Sequence of chain 1.A:
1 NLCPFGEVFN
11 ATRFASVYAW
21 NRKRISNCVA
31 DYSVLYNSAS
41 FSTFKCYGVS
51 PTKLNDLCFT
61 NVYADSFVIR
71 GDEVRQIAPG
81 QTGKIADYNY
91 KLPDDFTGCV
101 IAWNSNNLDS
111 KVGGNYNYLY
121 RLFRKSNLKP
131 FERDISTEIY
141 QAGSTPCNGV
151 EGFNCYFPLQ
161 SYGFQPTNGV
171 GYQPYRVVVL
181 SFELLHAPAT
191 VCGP

Binding-site contacts:
Ligand atom C2 contacts residue ASN10 of chain 1.A at 2.5 Å.
Ligand atom C4 contacts residue ASN10 of chain 1.A at 4.2 Å.
Ligand atom C8 contacts residue PHE5 of chain 1.A at 4.2 Å (hydrophobic).
Ligand atom C1 contacts residue ASN10 of chain 1.A at 1.4 Å.
Ligand atom C8 contacts residue PHE9 of chain 1.A at 3.6 Å (hydrophobic).
Ligand atom C3 contacts residue ASN10 of chain 1.A at 3.8 Å.
Ligand atom C8 contacts residue LEU35 of chain 1.A at 3.8 Å (hydrophobic).
Ligand atom O7 contacts residue GLY6 of chain 1.A at 4.5 Å.
Ligand atom C7 contacts residue GLY6 of chain 1.A at 4.1 Å.
Ligand atom N2 contacts residue ASN10 of chain 1.A at 2.9 Å (h-bond).
Ligand atom O5 contacts residue ASN10 of chain 1.A at 2.4 Å (h-bond).
Ligand atom C7 contacts residue ASN10 of chain 1.A at 4.0 Å.
Ligand atom C5 contacts residue ASN10 of chain 1.A at 3.7 Å.
Ligand atom C8 contacts residue GLY6 of chain 1.A at 3.7 Å.

The protein below binds the small molecule below.
Small molecule (SMILES): CC(=O)N[C@@H]1[C@@H](O)[C@H](O)[C@@H](CO)O[C@H]1O